Binding-site contacts:
Ligand atom CD2 contacts residue MET485 of chain 2.GA at 4.0 Å (hydrophobic).
Ligand atom CG1 contacts residue THR488 of chain 2.GA at 4.2 Å.
Ligand atom CB contacts residue LEU534 of chain 2.GA at 4.3 Å (hydrophobic).
Ligand atom CD1 contacts residue LEU413 of chain 2.GA at 4.1 Å (hydrophobic).
Ligand atom CB contacts residue TYR537 of chain 2.GA at 3.0 Å (hydrophobic).
Ligand atom CA contacts residue TYR537 of chain 2.GA at 4.5 Å (hydrophobic).
Ligand atom OD1 contacts residue TYR533 of chain 2.GA at 3.4 Å.
Ligand atom CD2 contacts residue ALA484 of chain 2.GA at 3.6 Å (hydrophobic).
Ligand atom C contacts residue HIS409 of chain 2.GA at 4.4 Å.
Ligand atom CB contacts residue TYR533 of chain 2.GA at 3.6 Å (hydrophobic).
Ligand atom CD2 contacts residue THR488 of chain 2.GA at 4.2 Å.
Ligand atom CD1 contacts residue THR488 of chain 2.GA at 4.2 Å.
Ligand atom CE1 contacts residue LEU413 of chain 2.GA at 4.2 Å (hydrophobic).
Ligand atom CD1 contacts residue ILE535 of chain 2.GA at 4.0 Å (hydrophobic).
Ligand atom CD1 contacts residue PHE402 of chain 2.GA at 4.0 Å (hydrophobic).
Ligand atom CG contacts residue TYR533 of chain 2.GA at 3.3 Å (hydrophobic).
Ligand atom O contacts residue LEU534 of chain 2.GA at 4.3 Å.
Ligand atom O contacts residue HIS409 of chain 2.GA at 3.6 Å.
Ligand atom CB contacts residue GLU481 of chain 2.GA at 3.6 Å.
Ligand atom CD contacts residue TYR537 of chain 2.GA at 4.5 Å (hydrophobic).
Ligand atom CB contacts residue THR488 of chain 2.GA at 4.4 Å.
Ligand atom CD1 contacts residue ILE535 of chain 2.GA at 4.0 Å (hydrophobic).
Ligand atom CD1 contacts residue GLN538 of chain 2.GA at 3.1 Å.
Ligand atom N contacts residue PRO536 of chain 2.GA at 4.2 Å.
Ligand atom NE2 contacts residue PRO536 of chain 2.GA at 4.2 Å.
Ligand atom CA contacts residue ILE535 of chain 2.GA at 3.8 Å (hydrophobic).
Ligand atom N contacts residue ILE535 of chain 2.GA at 3.7 Å.
Ligand atom CG contacts residue TYR537 of chain 2.GA at 3.2 Å (hydrophobic).
Ligand atom CB contacts residue ILE535 of chain 2.GA at 4.2 Å (hydrophobic).
Ligand atom CG contacts residue PRO536 of chain 2.GA at 4.5 Å (hydrophobic).
Ligand atom O contacts residue PRO536 of chain 2.GA at 3.8 Å.
Ligand atom ND2 contacts residue TYR533 of chain 2.GA at 3.7 Å.

A small-molecule ligand and the protein it binds are described below.
Small molecule (SMILES): CC[C@H](C)[C@H](NC(=O)[C@H](CO)NC(=O)[C@H](CC(=O)O)NC(=O)[C@@H](N)CCC(=O)O)C(=O)N[C@@H](CC(C)C)C(=O)N[C@@H](CCC(N)=O)C(=O)N1CCC[C@H]1C(=O)NCC(=O)N[C@@H](C)C(=O)N[C@@H](Cc1ccccc1)C(=O)N[C@@H](CO)C(=O)N[C@@H](C)C(=O)N[C@H](C=O)CC(N)=O

Sequence of chain 2.GA:
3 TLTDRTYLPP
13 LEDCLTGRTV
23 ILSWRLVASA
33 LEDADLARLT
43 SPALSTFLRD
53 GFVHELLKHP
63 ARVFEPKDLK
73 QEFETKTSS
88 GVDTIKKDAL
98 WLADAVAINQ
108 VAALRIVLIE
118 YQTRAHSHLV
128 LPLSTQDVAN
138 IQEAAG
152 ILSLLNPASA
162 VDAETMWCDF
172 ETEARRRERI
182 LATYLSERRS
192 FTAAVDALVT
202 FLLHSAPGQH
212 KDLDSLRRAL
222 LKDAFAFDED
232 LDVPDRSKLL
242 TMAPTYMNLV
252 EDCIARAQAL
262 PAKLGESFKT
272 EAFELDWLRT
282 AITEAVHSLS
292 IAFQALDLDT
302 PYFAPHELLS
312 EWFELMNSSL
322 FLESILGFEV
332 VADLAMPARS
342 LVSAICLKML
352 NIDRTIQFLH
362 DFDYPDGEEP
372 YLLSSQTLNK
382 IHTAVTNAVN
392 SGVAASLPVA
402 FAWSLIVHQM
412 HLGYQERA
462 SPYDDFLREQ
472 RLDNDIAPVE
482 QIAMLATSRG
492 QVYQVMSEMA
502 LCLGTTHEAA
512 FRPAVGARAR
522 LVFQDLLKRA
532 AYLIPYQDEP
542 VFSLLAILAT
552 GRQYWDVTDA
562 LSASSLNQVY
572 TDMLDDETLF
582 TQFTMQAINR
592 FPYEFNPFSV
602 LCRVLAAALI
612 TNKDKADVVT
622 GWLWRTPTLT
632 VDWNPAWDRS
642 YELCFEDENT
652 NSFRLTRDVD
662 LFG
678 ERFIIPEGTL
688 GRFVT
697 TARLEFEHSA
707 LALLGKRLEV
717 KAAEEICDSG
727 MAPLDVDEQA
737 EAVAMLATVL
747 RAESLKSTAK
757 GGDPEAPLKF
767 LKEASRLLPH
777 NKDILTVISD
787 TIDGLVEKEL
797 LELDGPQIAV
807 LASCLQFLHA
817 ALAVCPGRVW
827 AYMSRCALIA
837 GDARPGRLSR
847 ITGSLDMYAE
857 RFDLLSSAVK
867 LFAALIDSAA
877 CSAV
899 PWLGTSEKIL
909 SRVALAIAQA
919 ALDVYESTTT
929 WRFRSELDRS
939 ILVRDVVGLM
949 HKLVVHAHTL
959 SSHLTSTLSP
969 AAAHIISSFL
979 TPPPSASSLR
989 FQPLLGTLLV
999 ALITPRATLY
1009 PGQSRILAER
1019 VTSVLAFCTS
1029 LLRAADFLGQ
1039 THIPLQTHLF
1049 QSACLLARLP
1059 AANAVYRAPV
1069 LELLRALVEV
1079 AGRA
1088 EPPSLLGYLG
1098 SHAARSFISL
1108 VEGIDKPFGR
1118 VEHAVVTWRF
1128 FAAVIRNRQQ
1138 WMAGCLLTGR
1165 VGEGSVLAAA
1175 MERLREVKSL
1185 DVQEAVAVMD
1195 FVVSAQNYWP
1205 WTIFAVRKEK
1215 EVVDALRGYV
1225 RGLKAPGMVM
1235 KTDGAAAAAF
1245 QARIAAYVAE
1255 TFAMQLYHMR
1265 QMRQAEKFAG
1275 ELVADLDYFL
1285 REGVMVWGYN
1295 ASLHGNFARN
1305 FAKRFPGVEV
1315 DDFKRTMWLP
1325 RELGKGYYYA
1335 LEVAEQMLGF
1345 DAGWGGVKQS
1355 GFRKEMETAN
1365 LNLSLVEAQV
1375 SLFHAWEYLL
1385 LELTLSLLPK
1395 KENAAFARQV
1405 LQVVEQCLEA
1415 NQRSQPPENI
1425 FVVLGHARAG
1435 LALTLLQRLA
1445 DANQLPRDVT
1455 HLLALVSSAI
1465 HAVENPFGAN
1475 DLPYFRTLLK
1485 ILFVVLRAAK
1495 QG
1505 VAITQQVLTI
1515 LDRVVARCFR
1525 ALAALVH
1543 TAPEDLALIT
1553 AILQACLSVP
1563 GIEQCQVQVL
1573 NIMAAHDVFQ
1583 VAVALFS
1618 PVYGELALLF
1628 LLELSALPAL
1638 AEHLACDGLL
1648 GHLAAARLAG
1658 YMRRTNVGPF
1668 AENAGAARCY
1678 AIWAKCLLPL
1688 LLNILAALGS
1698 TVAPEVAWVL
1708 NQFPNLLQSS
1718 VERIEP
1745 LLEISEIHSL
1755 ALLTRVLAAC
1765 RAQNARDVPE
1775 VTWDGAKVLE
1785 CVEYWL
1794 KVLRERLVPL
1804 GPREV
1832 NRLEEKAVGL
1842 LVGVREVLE